Binding-site contacts:
Ligand atom C3B contacts residue TYR379 of chain 4.A at 4.4 Å (hydrophobic).
Ligand atom C6B contacts residue TRP424 of chain 4.A at 3.7 Å (hydrophobic).
Ligand atom C9B contacts residue TYR423 of chain 4.A at 4.1 Å (hydrophobic).
Ligand atom C1B contacts residue GLU507 of chain 4.A at 4.2 Å.
Ligand atom C4B contacts residue TRP424 of chain 4.A at 3.6 Å (hydrophobic).
Ligand atom C5B contacts residue PHE243 of chain 4.A at 4.2 Å (hydrophobic).
Ligand atom OHB contacts residue GLU236 of chain 4.A at 2.4 Å (salt-bridge).
Ligand atom C8B contacts residue TRP424 of chain 4.A at 3.8 Å (hydrophobic).
Ligand atom OHB contacts residue TYR379 of chain 4.A at 4.4 Å.
Ligand atom C8B contacts residue PHE243 of chain 4.A at 3.8 Å (hydrophobic).
Ligand atom O1A contacts residue TRP424 of chain 4.A at 3.4 Å.
Ligand atom O7B contacts residue TYR423 of chain 4.A at 4.0 Å.
Ligand atom O3B contacts residue GLU236 of chain 4.A at 3.0 Å (salt-bridge).
Ligand atom C5B contacts residue TRP424 of chain 4.A at 3.4 Å (hydrophobic).
Ligand atom O3B contacts residue GLU452 of chain 4.A at 3.3 Å (salt-bridge).
Ligand atom OHB contacts residue THR239 of chain 4.A at 3.4 Å (h-bond).
Ligand atom O7B contacts residue PHE243 of chain 4.A at 3.7 Å.
Ligand atom O1A contacts residue GLU507 of chain 4.A at 2.4 Å (salt-bridge).
Ligand atom C4B contacts residue GLU236 of chain 4.A at 4.4 Å.
Ligand atom N3B contacts residue THR239 of chain 4.A at 4.2 Å.
Ligand atom N3B contacts residue GLU236 of chain 4.A at 3.2 Å (salt-bridge).
Ligand atom C3B contacts residue GLU236 of chain 4.A at 3.7 Å.
Ligand atom C4B contacts residue THR239 of chain 4.A at 4.2 Å.
Ligand atom C7B contacts residue TRP424 of chain 4.A at 3.6 Å (hydrophobic).
Ligand atom C1B contacts residue PHE243 of chain 4.A at 4.2 Å (hydrophobic).
Ligand atom C7B contacts residue PHE243 of chain 4.A at 3.4 Å (hydrophobic).
Ligand atom O1B contacts residue TRP508 of chain 4.A at 3.9 Å.
Ligand atom O1B contacts residue GLU507 of chain 4.A at 3.3 Å (salt-bridge).
Ligand atom C2B contacts residue TRP424 of chain 4.A at 4.4 Å (hydrophobic).
Ligand atom O3B contacts residue TYR379 of chain 4.A at 3.9 Å.
Ligand atom N3B contacts residue TRP424 of chain 4.A at 4.1 Å.
Ligand atom C9B contacts residue PHE243 of chain 4.A at 3.6 Å (hydrophobic).
Ligand atom O7B contacts residue TRP424 of chain 4.A at 3.9 Å.
Ligand atom OHB contacts residue ASP307 of chain 4.A at 4.2 Å.
Ligand atom C9B contacts residue TRP424 of chain 4.A at 3.8 Å (hydrophobic).
Ligand atom O1A contacts residue PHE516 of chain 4.A at 4.2 Å.
Ligand atom C2B contacts residue GLU507 of chain 4.A at 3.1 Å.
Ligand atom C6B contacts residue PHE243 of chain 4.A at 3.7 Å (hydrophobic).
Ligand atom C2B contacts residue TRP508 of chain 4.A at 4.1 Å (hydrophobic).
Ligand atom C1B contacts residue TRP424 of chain 4.A at 3.8 Å (hydrophobic).

Sequence of chain 4.A:
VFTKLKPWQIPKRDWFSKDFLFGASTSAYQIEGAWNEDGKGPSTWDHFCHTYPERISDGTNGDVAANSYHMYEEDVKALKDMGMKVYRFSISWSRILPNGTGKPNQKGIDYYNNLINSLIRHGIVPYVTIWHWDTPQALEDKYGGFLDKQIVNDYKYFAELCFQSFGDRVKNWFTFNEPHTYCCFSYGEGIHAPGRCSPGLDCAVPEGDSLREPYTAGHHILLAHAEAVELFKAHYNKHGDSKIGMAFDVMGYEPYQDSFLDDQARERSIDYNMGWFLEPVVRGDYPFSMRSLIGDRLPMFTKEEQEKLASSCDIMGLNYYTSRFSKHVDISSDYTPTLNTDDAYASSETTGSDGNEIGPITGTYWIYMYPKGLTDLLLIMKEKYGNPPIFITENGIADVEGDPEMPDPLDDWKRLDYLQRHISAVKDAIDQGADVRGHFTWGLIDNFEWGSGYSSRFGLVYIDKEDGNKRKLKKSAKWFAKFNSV

The protein below binds the small molecule below.
Small molecule (SMILES): COc1ccc2c(c1)O[C@@H](O)C(=O)N2O